Binding-site contacts:
Ligand atom C1 contacts residue HIS65 of chain 1.A at 3.6 Å.
Ligand atom N6 contacts residue MET216 of chain 1.A at 4.5 Å.
Ligand atom C1 contacts residue CYS211 of chain 1.A at 1.9 Å (hydrophobic).
Ligand atom C7 contacts residue MET216 of chain 1.A at 3.7 Å (hydrophobic).
Ligand atom C2 contacts residue CYS211 of chain 1.A at 2.8 Å (hydrophobic).
Ligand atom C3 contacts residue CYS211 of chain 1.A at 3.7 Å (hydrophobic).
Ligand atom N6 contacts residue ASN212 of chain 1.A at 4.5 Å.
Ligand atom C2 contacts residue HIS62 of chain 1.A at 4.3 Å.
Ligand atom C7 contacts residue HIS62 of chain 1.A at 3.9 Å.
Ligand atom C14 contacts residue HIS62 of chain 1.A at 4.4 Å.
Ligand atom N6 contacts residue CYS211 of chain 1.A at 4.5 Å.
Ligand atom N6 contacts residue HIS62 of chain 1.A at 3.6 Å.
Ligand atom C1 contacts residue MET216 of chain 1.A at 4.3 Å (hydrophobic).
Ligand atom C4 contacts residue HIS62 of chain 1.A at 4.3 Å.
Ligand atom C5 contacts residue HIS62 of chain 1.A at 3.9 Å.
Ligand atom C2 contacts residue MET216 of chain 1.A at 4.4 Å (hydrophobic).
Ligand atom C7 contacts residue CYS211 of chain 1.A at 3.4 Å (hydrophobic).
Ligand atom N15 contacts residue HIS62 of chain 1.A at 4.3 Å.

The protein below binds the small molecule below.
Small molecule (SMILES): Cc1ccc(-c2ccc(C)cn2)nc1

Sequence of chain 1.A:
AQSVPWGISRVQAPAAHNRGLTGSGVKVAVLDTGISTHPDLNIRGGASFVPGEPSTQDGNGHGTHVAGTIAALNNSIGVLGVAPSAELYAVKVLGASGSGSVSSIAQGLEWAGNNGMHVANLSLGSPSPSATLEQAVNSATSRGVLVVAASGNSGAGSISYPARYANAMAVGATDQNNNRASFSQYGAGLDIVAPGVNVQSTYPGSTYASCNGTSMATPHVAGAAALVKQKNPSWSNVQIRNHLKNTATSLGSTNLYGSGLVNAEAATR